A small-molecule ligand and the protein it binds are described below.
Small molecule (SMILES): CC[C@H](C)[C@H](NC(=O)[C@H](CO)NC(=O)[C@H](CCCN=C(N)N)NC(=O)[C@@H](NC(=O)[C@@H]1CCCN1C(=O)[C@@H]1CCCN1C(=O)[C@H](C)N)C(C)C)C(=O)N[C@H](C=O)Cc1ccc(O)cc1

Sequence of chain 3.Y:
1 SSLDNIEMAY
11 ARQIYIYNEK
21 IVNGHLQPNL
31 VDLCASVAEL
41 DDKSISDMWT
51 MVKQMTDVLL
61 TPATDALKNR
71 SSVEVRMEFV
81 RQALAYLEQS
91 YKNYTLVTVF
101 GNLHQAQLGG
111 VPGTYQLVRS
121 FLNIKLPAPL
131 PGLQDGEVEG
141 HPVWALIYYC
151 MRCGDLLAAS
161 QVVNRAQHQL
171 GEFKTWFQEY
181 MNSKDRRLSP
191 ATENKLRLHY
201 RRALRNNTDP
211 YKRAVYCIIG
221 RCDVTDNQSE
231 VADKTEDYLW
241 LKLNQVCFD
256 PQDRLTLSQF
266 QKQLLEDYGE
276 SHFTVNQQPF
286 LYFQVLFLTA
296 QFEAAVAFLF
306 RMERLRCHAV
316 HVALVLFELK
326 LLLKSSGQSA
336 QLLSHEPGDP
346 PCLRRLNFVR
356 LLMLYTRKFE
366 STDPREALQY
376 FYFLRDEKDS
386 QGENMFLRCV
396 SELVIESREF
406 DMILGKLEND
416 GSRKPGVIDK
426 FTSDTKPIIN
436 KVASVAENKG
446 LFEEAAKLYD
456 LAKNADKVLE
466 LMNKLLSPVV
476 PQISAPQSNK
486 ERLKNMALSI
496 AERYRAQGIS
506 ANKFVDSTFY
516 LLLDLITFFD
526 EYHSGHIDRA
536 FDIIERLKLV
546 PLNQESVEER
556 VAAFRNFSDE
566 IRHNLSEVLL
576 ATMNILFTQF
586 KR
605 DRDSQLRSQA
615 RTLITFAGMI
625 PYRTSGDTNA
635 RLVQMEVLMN

Binding-site contacts:
Ligand atom CG2 contacts residue HIS277 of chain 3.Y at 3.3 Å.
Ligand atom O contacts residue TYR94 of chain 3.Y at 2.9 Å.
Ligand atom O contacts residue HIS277 of chain 3.Y at 3.4 Å.
Ligand atom N contacts residue ASN227 of chain 3.Y at 3.0 Å (h-bond).
Ligand atom CG contacts residue TYR273 of chain 3.Y at 3.6 Å (hydrophobic).
Ligand atom C contacts residue THR235 of chain 3.Y at 3.6 Å.
Ligand atom CG2 contacts residue GLU236 of chain 3.Y at 3.3 Å.
Ligand atom O contacts residue ASN227 of chain 3.Y at 3.6 Å.
Ligand atom C contacts residue ASN227 of chain 3.Y at 3.5 Å.
Ligand atom CB contacts residue LEU286 of chain 3.Y at 3.9 Å (hydrophobic).
Ligand atom O contacts residue ASN281 of chain 3.Y at 2.6 Å (h-bond).
Ligand atom CG1 contacts residue TYR94 of chain 3.Y at 3.8 Å (hydrophobic).
Ligand atom CG contacts residue HIS277 of chain 3.Y at 3.8 Å.
Ligand atom O contacts residue THR235 of chain 3.Y at 3.0 Å (h-bond).
Ligand atom C contacts residue TYR94 of chain 3.Y at 4.0 Å (hydrophobic).
Ligand atom C contacts residue LEU286 of chain 3.Y at 3.8 Å (hydrophobic).
Ligand atom C contacts residue THR235 of chain 3.Y at 3.6 Å.
Ligand atom O contacts residue LEU286 of chain 3.Y at 3.2 Å.
Ligand atom CG contacts residue LYS234 of chain 3.Y at 3.3 Å.
Ligand atom CG2 contacts residue ASN281 of chain 3.Y at 3.6 Å.
Ligand atom CG contacts residue ASP233 of chain 3.Y at 3.0 Å.
Ligand atom C contacts residue ASN281 of chain 3.Y at 3.8 Å.
Ligand atom CD contacts residue HIS277 of chain 3.Y at 3.9 Å.
Ligand atom CD1 contacts residue TYR94 of chain 3.Y at 3.5 Å (hydrophobic).
Ligand atom CB contacts residue HIS277 of chain 3.Y at 3.7 Å.
Ligand atom CB contacts residue ASP233 of chain 3.Y at 3.0 Å.
Ligand atom O contacts residue THR235 of chain 3.Y at 3.1 Å (h-bond).
Ligand atom N contacts residue TYR273 of chain 3.Y at 3.9 Å.
Ligand atom N contacts residue THR235 of chain 3.Y at 3.9 Å.
Ligand atom O contacts residue LYS234 of chain 3.Y at 3.6 Å.
Ligand atom CA contacts residue THR235 of chain 3.Y at 3.6 Å.
Ligand atom N contacts residue THR235 of chain 3.Y at 3.5 Å (h-bond).
Ligand atom CG2 contacts residue LEU286 of chain 3.Y at 3.7 Å (hydrophobic).
Ligand atom CD1 contacts residue TYR91 of chain 3.Y at 3.9 Å (hydrophobic).
Ligand atom CD contacts residue TYR273 of chain 3.Y at 3.3 Å (hydrophobic).
Ligand atom C contacts residue THR235 of chain 3.Y at 3.6 Å.
Ligand atom CA contacts residue ASN227 of chain 3.Y at 3.7 Å.
Ligand atom CG1 contacts residue VAL280 of chain 3.Y at 4.0 Å (hydrophobic).
Ligand atom CB contacts residue TYR238 of chain 3.Y at 3.6 Å (hydrophobic).
Ligand atom CG2 contacts residue PHE278 of chain 3.Y at 3.7 Å (hydrophobic).